Binding-site contacts:
Ligand atom O4' contacts residue MG1 of chain 1.PK at 4.4 Å.
Ligand atom O2 contacts residue MG1 of chain 1.PK at 2.6 Å.
Ligand atom C2 contacts residue MG1 of chain 1.PK at 3.7 Å.
Ligand atom N3 contacts residue MG1 of chain 1.PK at 4.1 Å.
Ligand atom OP1 contacts residue MG1 of chain 1.ZO at 3.9 Å.

This protein binds this small molecule.
Small molecule (SMILES): COc1ccc(C[C@H](N)C(=O)N[C@H]2[C@@H](O)[C@H](n3cnc4c(N(C)C)ncnc43)O[C@@H]2CO[P](=O)(O)O[C@H]2[C@@H](O)[C@H](n3ccc(N)nc3=O)O[C@@H]2CO[P](=O)(O)O[C@H]2[C@@H](O)[C@H](n3ccc(N)nc3=O)O[C@@H]2CO)cc1